Sequence of chain 1.A:
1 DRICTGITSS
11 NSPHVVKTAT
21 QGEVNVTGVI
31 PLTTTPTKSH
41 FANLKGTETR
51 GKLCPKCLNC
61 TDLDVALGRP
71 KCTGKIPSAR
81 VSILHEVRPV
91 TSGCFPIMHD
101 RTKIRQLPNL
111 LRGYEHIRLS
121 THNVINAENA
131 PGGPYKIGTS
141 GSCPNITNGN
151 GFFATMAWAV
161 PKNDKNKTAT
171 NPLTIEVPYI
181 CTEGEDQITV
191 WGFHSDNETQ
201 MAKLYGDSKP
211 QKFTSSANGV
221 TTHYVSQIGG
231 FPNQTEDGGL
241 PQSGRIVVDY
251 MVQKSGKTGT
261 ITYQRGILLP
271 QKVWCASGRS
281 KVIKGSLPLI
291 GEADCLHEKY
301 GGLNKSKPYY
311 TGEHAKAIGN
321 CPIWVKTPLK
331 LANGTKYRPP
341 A

Binding-site contacts:
Ligand atom C1 contacts residue THR147 of chain 1.A at 4.1 Å.
Ligand atom C6 contacts residue ASN150 of chain 1.A at 3.8 Å.
Ligand atom C6 contacts residue ASN148 of chain 1.A at 4.2 Å.
Ligand atom C1 contacts residue ASN148 of chain 1.A at 4.3 Å.
Ligand atom N2 contacts residue ASN145 of chain 1.A at 2.9 Å (h-bond).
Ligand atom O5 contacts residue GLY149 of chain 1.A at 4.1 Å.
Ligand atom C5 contacts residue ASN145 of chain 1.A at 3.6 Å.
Ligand atom C1 contacts residue ASN145 of chain 1.A at 1.5 Å.
Ligand atom O6 contacts residue ASN150 of chain 1.A at 3.1 Å (h-bond).
Ligand atom C3 contacts residue ASN145 of chain 1.A at 3.7 Å.
Ligand atom C7 contacts residue ASN145 of chain 1.A at 3.6 Å.
Ligand atom C2 contacts residue ASN145 of chain 1.A at 2.3 Å.
Ligand atom O7 contacts residue ASN145 of chain 1.A at 3.5 Å (h-bond).
Ligand atom O5 contacts residue ASN145 of chain 1.A at 2.3 Å (h-bond).
Ligand atom C5 contacts residue ASN150 of chain 1.A at 4.1 Å.
Ligand atom C1 contacts residue ASN150 of chain 1.A at 4.3 Å.
Ligand atom N2 contacts residue THR147 of chain 1.A at 4.1 Å.
Ligand atom O6 contacts residue GLY149 of chain 1.A at 2.9 Å.
Ligand atom C4 contacts residue ASN145 of chain 1.A at 4.1 Å.
Ligand atom O6 contacts residue ASN148 of chain 1.A at 3.2 Å (h-bond).
Ligand atom O5 contacts residue ASN150 of chain 1.A at 3.3 Å (h-bond).
Ligand atom O5 contacts residue ASN148 of chain 1.A at 3.8 Å.
Ligand atom C5 contacts residue ASN148 of chain 1.A at 4.1 Å.
Ligand atom C6 contacts residue GLY149 of chain 1.A at 4.3 Å.

The protein below binds the small molecule below.
Small molecule (SMILES): CC(=O)N[C@H]1[C@H](O[C@H]2[C@H](O)[C@@H](NC(C)=O)CO[C@@H]2CO)O[C@H](CO)[C@@H](O[C@@H]2O[C@H](CO)[C@@H](O)[C@H](O)[C@@H]2O)[C@@H]1O